A protein and the small-molecule ligand that binds it are described below.
Small molecule (SMILES): C[C@]12CC[C@H]3[C@@H](CCC4=CC(=O)CC[C@@]43C)[C@@H]1CC[C@@H]2O

Binding-site contacts:
Ligand atom C16 contacts residue TYR102 of chain 1.B at 4.0 Å (hydrophobic).
Ligand atom C16 contacts residue PHE94 of chain 1.A at 3.9 Å (hydrophobic).
Ligand atom C2 contacts residue TYR102 of chain 1.B at 3.8 Å (hydrophobic).
Ligand atom C15 contacts residue PHE94 of chain 1.A at 3.6 Å (hydrophobic).
Ligand atom C1 contacts residue TYR102 of chain 1.B at 3.7 Å (hydrophobic).
Ligand atom C18 contacts residue SER50 of chain 1.B at 3.7 Å.
Ligand atom C18 contacts residue LEU105 of chain 1.B at 3.8 Å (hydrophobic).
Ligand atom C3 contacts residue TYR102 of chain 1.B at 3.8 Å (hydrophobic).
Ligand atom C6 contacts residue PRO101 of chain 1.A at 3.8 Å (hydrophobic).
Ligand atom C11 contacts residue SER50 of chain 1.B at 3.7 Å.
Ligand atom C4 contacts residue TYR102 of chain 1.B at 4.1 Å (hydrophobic).
Ligand atom C12 contacts residue ALA33 of chain 1.B at 4.0 Å (hydrophobic).
Ligand atom O17 contacts residue LEU105 of chain 1.B at 3.0 Å.
Ligand atom C12 contacts residue SER35 of chain 1.B at 4.2 Å.
Ligand atom C2 contacts residue TYR58 of chain 1.B at 3.4 Å (hydrophobic).
Ligand atom C16 contacts residue LEU105 of chain 1.B at 4.1 Å (hydrophobic).
Ligand atom C7 contacts residue GLY96 of chain 1.A at 3.6 Å.
Ligand atom O17 contacts residue GLY104 of chain 1.B at 2.7 Å (h-bond).
Ligand atom C5 contacts residue VAL99 of chain 1.A at 4.1 Å (hydrophobic).
Ligand atom C17 contacts residue LEU105 of chain 1.B at 4.0 Å (hydrophobic).
Ligand atom C19 contacts residue TRP47 of chain 1.B at 3.9 Å (hydrophobic).
Ligand atom C17 contacts residue GLU98 of chain 1.B at 4.0 Å.
Ligand atom C7 contacts residue PRO101 of chain 1.A at 4.1 Å (hydrophobic).
Ligand atom O17 contacts residue GLU98 of chain 1.B at 3.4 Å.
Ligand atom C2 contacts residue VAL52 of chain 1.B at 4.0 Å (hydrophobic).
Ligand atom O3 contacts residue TYR58 of chain 1.B at 4.1 Å.
Ligand atom C14 contacts residue TYR102 of chain 1.B at 3.5 Å (hydrophobic).
Ligand atom C8 contacts residue PRO101 of chain 1.A at 4.2 Å (hydrophobic).
Ligand atom O3 contacts residue TYR102 of chain 1.B at 4.0 Å.
Ligand atom C6 contacts residue GLY96 of chain 1.A at 3.6 Å.
Ligand atom C16 contacts residue GLY104 of chain 1.B at 3.4 Å.
Ligand atom C7 contacts residue TYR102 of chain 1.B at 4.1 Å (hydrophobic).
Ligand atom C18 contacts residue SER35 of chain 1.B at 3.4 Å.
Ligand atom C1 contacts residue VAL52 of chain 1.B at 3.7 Å (hydrophobic).
Ligand atom C15 contacts residue TYR102 of chain 1.B at 3.8 Å (hydrophobic).
Ligand atom C4 contacts residue VAL99 of chain 1.A at 3.6 Å (hydrophobic).
Ligand atom C17 contacts residue GLY104 of chain 1.B at 3.2 Å.
Ligand atom C16 contacts residue VAL103 of chain 1.B at 4.2 Å (hydrophobic).
Ligand atom C9 contacts residue TYR102 of chain 1.B at 4.0 Å (hydrophobic).
Ligand atom C6 contacts residue VAL99 of chain 1.A at 4.2 Å (hydrophobic).

Sequence of chain 1.A:
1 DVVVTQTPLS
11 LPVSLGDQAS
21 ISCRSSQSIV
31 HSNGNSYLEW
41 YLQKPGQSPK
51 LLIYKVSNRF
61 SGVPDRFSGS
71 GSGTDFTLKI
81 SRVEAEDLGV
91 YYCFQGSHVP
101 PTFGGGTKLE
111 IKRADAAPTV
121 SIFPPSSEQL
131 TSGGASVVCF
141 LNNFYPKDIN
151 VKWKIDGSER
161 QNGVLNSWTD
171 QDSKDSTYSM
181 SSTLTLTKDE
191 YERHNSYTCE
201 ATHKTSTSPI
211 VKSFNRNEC

Sequence of chain 1.B:
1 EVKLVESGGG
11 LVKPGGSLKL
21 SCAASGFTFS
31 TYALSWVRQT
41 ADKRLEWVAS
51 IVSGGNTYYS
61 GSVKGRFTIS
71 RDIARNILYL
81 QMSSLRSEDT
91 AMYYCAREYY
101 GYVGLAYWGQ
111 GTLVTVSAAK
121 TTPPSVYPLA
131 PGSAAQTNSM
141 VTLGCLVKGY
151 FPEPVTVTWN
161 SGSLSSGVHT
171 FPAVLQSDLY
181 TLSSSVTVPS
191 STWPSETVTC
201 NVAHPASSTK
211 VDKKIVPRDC